Sequence of chain 1.C:
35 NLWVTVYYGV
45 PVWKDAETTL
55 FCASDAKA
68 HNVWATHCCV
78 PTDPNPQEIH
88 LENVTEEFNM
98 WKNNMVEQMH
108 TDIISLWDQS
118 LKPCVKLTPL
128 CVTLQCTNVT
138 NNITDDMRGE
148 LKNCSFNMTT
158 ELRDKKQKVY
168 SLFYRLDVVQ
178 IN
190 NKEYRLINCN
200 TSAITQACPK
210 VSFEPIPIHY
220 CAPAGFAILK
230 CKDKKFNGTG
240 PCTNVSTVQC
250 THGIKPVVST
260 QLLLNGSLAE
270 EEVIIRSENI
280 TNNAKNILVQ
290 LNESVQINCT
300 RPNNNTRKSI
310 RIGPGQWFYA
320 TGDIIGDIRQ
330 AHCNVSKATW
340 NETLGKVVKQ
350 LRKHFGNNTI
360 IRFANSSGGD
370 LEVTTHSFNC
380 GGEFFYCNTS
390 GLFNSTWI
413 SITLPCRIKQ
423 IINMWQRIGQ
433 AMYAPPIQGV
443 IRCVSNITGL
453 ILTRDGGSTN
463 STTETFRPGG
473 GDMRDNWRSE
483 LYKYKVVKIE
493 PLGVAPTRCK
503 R

A small-molecule ligand and the protein it binds are described below.
Small molecule (SMILES): CC(=O)N[C@@H]1[C@@H](O)[C@H](O)[C@@H](CO)O[C@H]1O

Binding-site contacts:
Ligand atom C5 contacts residue ASN303 of chain 1.C at 3.8 Å.
Ligand atom O5 contacts residue ILE324 of chain 1.C at 3.5 Å.
Ligand atom N2 contacts residue ASN303 of chain 1.C at 3.0 Å (h-bond).
Ligand atom C7 contacts residue VAL442 of chain 1.C at 4.2 Å (hydrophobic).
Ligand atom C3 contacts residue ASN303 of chain 1.C at 3.9 Å.
Ligand atom C4 contacts residue ASN303 of chain 1.C at 4.4 Å.
Ligand atom O5 contacts residue ASN303 of chain 1.C at 2.5 Å (h-bond).
Ligand atom C2 contacts residue ASN303 of chain 1.C at 2.6 Å.
Ligand atom C8 contacts residue VAL442 of chain 1.C at 3.5 Å (hydrophobic).
Ligand atom C1 contacts residue ILE324 of chain 1.C at 3.9 Å (hydrophobic).
Ligand atom C5 contacts residue ILE324 of chain 1.C at 4.3 Å (hydrophobic).
Ligand atom O7 contacts residue VAL442 of chain 1.C at 4.2 Å.
Ligand atom C7 contacts residue ASN303 of chain 1.C at 3.4 Å.
Ligand atom O7 contacts residue ASN303 of chain 1.C at 3.3 Å (h-bond).
Ligand atom C6 contacts residue ILE324 of chain 1.C at 4.5 Å (hydrophobic).
Ligand atom C8 contacts residue ASN303 of chain 1.C at 4.2 Å.
Ligand atom C1 contacts residue ASN303 of chain 1.C at 1.5 Å.